Binding-site contacts:
Ligand atom N2 contacts residue THR189 of chain 1.B at 3.5 Å (h-bond).
Ligand atom C1 contacts residue GLN276 of chain 1.B at 4.2 Å.
Ligand atom C3 contacts residue ASN187 of chain 1.B at 3.8 Å.
Ligand atom C1 contacts residue ASN187 of chain 1.B at 1.4 Å.
Ligand atom C8 contacts residue ASN187 of chain 1.B at 4.0 Å.
Ligand atom O5 contacts residue GLN276 of chain 1.B at 3.5 Å.
Ligand atom C7 contacts residue ASN240 of chain 1.B at 4.3 Å.
Ligand atom C5 contacts residue ASN187 of chain 1.B at 3.7 Å.
Ligand atom C8 contacts residue TYR298 of chain 1.B at 3.2 Å (hydrophobic).
Ligand atom O7 contacts residue THR189 of chain 1.B at 4.2 Å.
Ligand atom N2 contacts residue ASP242 of chain 1.B at 4.3 Å.
Ligand atom C8 contacts residue PHE190 of chain 1.B at 4.1 Å (hydrophobic).
Ligand atom C6 contacts residue GLN276 of chain 1.B at 3.9 Å.
Ligand atom C4 contacts residue ASN187 of chain 1.B at 4.3 Å.
Ligand atom C2 contacts residue ASN187 of chain 1.B at 2.4 Å.
Ligand atom O6 contacts residue GLU277 of chain 1.B at 2.7 Å (salt-bridge).
Ligand atom N2 contacts residue ASN187 of chain 1.B at 2.8 Å (h-bond).
Ligand atom O5 contacts residue THR189 of chain 1.B at 3.5 Å (h-bond).
Ligand atom C5 contacts residue GLN276 of chain 1.B at 4.3 Å.
Ligand atom C6 contacts residue GLU277 of chain 1.B at 3.4 Å.
Ligand atom O7 contacts residue ASN187 of chain 1.B at 3.5 Å (h-bond).
Ligand atom C6 contacts residue THR189 of chain 1.B at 4.3 Å.
Ligand atom O7 contacts residue ASN240 of chain 1.B at 3.8 Å.
Ligand atom C4 contacts residue THR189 of chain 1.B at 4.1 Å.
Ligand atom O3 contacts residue GLU300 of chain 1.B at 3.9 Å.
Ligand atom C8 contacts residue ASN240 of chain 1.B at 3.8 Å.
Ligand atom C3 contacts residue THR189 of chain 1.B at 3.7 Å.
Ligand atom O6 contacts residue GLN276 of chain 1.B at 4.1 Å.
Ligand atom C3 contacts residue GLU300 of chain 1.B at 4.2 Å.
Ligand atom O5 contacts residue ASN187 of chain 1.B at 2.5 Å (h-bond).
Ligand atom C2 contacts residue THR189 of chain 1.B at 3.6 Å.
Ligand atom C1 contacts residue THR189 of chain 1.B at 2.9 Å.
Ligand atom C5 contacts residue THR189 of chain 1.B at 3.3 Å.
Ligand atom C7 contacts residue ASN187 of chain 1.B at 3.3 Å.
Ligand atom C3 contacts residue ASP242 of chain 1.B at 4.4 Å.

A small-molecule ligand and the protein it binds are described below.
Small molecule (SMILES): CC(=O)N[C@H]1[C@H](O[C@H]2[C@H](O)[C@@H](NC(C)=O)CO[C@@H]2CO)O[C@H](CO)[C@@H](O)[C@@H]1O

Sequence of chain 1.B:
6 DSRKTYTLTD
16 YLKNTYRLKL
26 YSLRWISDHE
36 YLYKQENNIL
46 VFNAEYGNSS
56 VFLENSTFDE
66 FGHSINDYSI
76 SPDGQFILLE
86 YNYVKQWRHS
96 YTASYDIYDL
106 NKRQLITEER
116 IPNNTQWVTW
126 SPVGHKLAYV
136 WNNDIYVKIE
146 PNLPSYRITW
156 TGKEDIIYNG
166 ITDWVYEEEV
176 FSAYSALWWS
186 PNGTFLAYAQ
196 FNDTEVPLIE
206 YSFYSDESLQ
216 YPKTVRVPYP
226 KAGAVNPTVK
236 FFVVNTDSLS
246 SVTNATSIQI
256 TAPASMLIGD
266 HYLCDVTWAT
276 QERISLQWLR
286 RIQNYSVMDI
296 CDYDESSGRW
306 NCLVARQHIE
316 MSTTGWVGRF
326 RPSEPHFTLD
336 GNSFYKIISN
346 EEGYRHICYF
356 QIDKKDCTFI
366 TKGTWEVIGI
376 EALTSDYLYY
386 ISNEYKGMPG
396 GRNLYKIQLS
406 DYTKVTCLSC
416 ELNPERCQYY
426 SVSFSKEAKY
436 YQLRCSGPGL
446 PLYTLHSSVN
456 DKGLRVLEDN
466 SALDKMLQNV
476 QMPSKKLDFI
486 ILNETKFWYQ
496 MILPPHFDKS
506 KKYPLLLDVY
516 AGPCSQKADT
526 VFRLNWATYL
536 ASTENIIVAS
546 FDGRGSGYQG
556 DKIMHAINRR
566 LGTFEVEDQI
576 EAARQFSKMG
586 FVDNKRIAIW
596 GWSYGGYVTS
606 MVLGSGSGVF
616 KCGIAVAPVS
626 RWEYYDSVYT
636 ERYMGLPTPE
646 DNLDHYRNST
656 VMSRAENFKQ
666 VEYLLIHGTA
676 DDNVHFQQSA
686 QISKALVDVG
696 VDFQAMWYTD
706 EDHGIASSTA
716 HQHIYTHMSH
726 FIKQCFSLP